Binding-site contacts:
Ligand atom C8 contacts residue ASN442 of chain 1.P at 4.2 Å.
Ligand atom O6 contacts residue THR312 of chain 1.P at 3.4 Å.
Ligand atom O5 contacts residue ILE331 of chain 1.P at 3.3 Å.
Ligand atom O7 contacts residue ILE331 of chain 1.P at 4.5 Å.
Ligand atom C1 contacts residue ILE331 of chain 1.P at 3.8 Å (hydrophobic).
Ligand atom C6 contacts residue ILE331 of chain 1.P at 4.3 Å (hydrophobic).
Ligand atom C8 contacts residue ASN310 of chain 1.P at 4.5 Å.
Ligand atom C4 contacts residue ILE331 of chain 1.P at 4.2 Å (hydrophobic).
Ligand atom C2 contacts residue ASN310 of chain 1.P at 2.4 Å.
Ligand atom C6 contacts residue THR312 of chain 1.P at 3.9 Å.
Ligand atom C5 contacts residue ASN310 of chain 1.P at 3.6 Å.
Ligand atom O6 contacts residue GLY66 of chain 1.R at 4.4 Å.
Ligand atom C4 contacts residue ASN310 of chain 1.P at 4.2 Å.
Ligand atom O6 contacts residue ILE331 of chain 1.P at 3.4 Å.
Ligand atom O5 contacts residue THR312 of chain 1.P at 4.4 Å.
Ligand atom O5 contacts residue ASN310 of chain 1.P at 2.3 Å (h-bond).
Ligand atom C1 contacts residue ASN310 of chain 1.P at 1.4 Å.
Ligand atom O6 contacts residue PHE65 of chain 1.R at 3.8 Å.
Ligand atom O7 contacts residue ASN310 of chain 1.P at 3.0 Å (h-bond).
Ligand atom N2 contacts residue ASN310 of chain 1.P at 3.0 Å (h-bond).
Ligand atom C3 contacts residue ASN310 of chain 1.P at 3.8 Å.
Ligand atom C5 contacts residue ILE331 of chain 1.P at 4.2 Å (hydrophobic).
Ligand atom C2 contacts residue ILE331 of chain 1.P at 4.0 Å (hydrophobic).
Ligand atom O7 contacts residue PHE65 of chain 1.R at 4.5 Å.
Ligand atom C7 contacts residue ASN310 of chain 1.P at 3.2 Å.

Sequence of chain 1.R:
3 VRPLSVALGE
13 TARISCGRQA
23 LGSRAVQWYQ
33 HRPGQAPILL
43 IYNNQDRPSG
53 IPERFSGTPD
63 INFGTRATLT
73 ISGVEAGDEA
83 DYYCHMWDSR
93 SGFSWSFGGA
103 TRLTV

This small molecule binds to this protein.
Small molecule (SMILES): CC(=O)N[C@H]1[C@H](O[C@H]2[C@H](O)[C@@H](NC(C)=O)CO[C@@H]2CO)O[C@H](CO)[C@@H](O)[C@@H]1O

Sequence of chain 1.P:
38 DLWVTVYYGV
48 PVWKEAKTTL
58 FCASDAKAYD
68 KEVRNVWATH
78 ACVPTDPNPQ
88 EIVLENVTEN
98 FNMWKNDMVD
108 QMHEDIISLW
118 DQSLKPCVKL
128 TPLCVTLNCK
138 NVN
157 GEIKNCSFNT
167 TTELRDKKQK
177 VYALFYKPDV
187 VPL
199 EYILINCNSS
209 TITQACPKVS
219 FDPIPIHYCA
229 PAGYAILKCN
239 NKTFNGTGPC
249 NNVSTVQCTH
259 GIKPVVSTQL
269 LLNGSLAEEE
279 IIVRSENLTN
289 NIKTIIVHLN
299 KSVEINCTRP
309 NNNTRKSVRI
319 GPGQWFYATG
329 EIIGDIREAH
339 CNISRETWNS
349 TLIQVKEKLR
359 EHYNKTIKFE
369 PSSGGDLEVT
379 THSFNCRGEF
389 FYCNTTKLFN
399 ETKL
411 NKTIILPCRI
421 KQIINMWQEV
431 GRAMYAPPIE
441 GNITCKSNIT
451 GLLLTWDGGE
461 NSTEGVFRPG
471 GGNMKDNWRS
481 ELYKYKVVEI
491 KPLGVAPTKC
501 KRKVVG